The protein below binds the small molecule below.
Small molecule (SMILES): FC(F)(F)c1n[nH]cc1-c1ccccc1

Sequence of chain 1.A:
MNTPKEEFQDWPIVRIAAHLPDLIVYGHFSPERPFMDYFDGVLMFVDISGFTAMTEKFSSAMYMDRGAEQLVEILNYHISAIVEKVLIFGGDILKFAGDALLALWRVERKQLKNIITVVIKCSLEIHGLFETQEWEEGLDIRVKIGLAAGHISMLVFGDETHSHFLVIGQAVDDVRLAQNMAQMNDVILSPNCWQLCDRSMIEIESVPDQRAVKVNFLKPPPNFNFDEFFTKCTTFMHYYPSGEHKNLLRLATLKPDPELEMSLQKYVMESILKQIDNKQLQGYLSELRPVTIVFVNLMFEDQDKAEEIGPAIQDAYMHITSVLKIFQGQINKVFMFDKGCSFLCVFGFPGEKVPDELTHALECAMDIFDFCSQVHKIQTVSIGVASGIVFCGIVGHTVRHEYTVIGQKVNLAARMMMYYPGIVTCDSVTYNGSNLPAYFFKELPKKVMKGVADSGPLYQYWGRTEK

Binding-site contacts:
Ligand atom C5 contacts residue LEU103 of chain 1.A at 3.9 Å (hydrophobic).
Ligand atom C15 contacts residue LEU103 of chain 1.A at 3.7 Å (hydrophobic).
Ligand atom C15 contacts residue LYS96 of chain 1.A at 4.0 Å.
Ligand atom C5 contacts residue VAL168 of chain 1.A at 4.1 Å (hydrophobic).
Ligand atom F3 contacts residue LEU103 of chain 1.A at 3.4 Å.
Ligand atom C10 contacts residue LEU103 of chain 1.A at 3.7 Å (hydrophobic).
Ligand atom F1 contacts residue VAL168 of chain 1.A at 3.3 Å.
Ligand atom C14 contacts residue ALA98 of chain 1.A at 3.9 Å (hydrophobic).
Ligand atom N6 contacts residue VAL168 of chain 1.A at 2.9 Å (h-bond).
Ligand atom N7 contacts residue MET338 of chain 1.A at 3.3 Å (h-bond).
Ligand atom F4 contacts residue LYS96 of chain 1.A at 2.9 Å.
Ligand atom C13 contacts residue ARG177 of chain 1.A at 3.4 Å.
Ligand atom C12 contacts residue PHE337 of chain 1.A at 3.4 Å (hydrophobic).
Ligand atom F1 contacts residue LEU167 of chain 1.A at 3.2 Å.
Ligand atom C10 contacts residue MET338 of chain 1.A at 4.0 Å (hydrophobic).
Ligand atom F3 contacts residue LEU95 of chain 1.A at 4.0 Å.
Ligand atom F4 contacts residue PHE337 of chain 1.A at 3.6 Å.
Ligand atom C9 contacts residue MET338 of chain 1.A at 3.4 Å (hydrophobic).
Ligand atom N6 contacts residue MET338 of chain 1.A at 3.9 Å.
Ligand atom N7 contacts residue VAL168 of chain 1.A at 2.9 Å (h-bond).
Ligand atom C16 contacts residue LEU103 of chain 1.A at 3.5 Å (hydrophobic).
Ligand atom C11 contacts residue LEU103 of chain 1.A at 3.9 Å (hydrophobic).
Ligand atom F4 contacts residue VAL336 of chain 1.A at 3.4 Å.
Ligand atom C9 contacts residue VAL173 of chain 1.A at 3.9 Å (hydrophobic).
Ligand atom C12 contacts residue MET338 of chain 1.A at 4.0 Å (hydrophobic).
Ligand atom N7 contacts residue VAL173 of chain 1.A at 3.5 Å.
Ligand atom C15 contacts residue PHE46 of chain 1.A at 3.8 Å (hydrophobic).
Ligand atom C11 contacts residue PHE337 of chain 1.A at 3.5 Å (hydrophobic).
Ligand atom F3 contacts residue LYS96 of chain 1.A at 3.6 Å.
Ligand atom C14 contacts residue PHE46 of chain 1.A at 3.3 Å (hydrophobic).
Ligand atom C2 contacts residue LYS96 of chain 1.A at 3.9 Å.
Ligand atom F1 contacts residue LYS96 of chain 1.A at 3.5 Å.
Ligand atom C13 contacts residue PHE46 of chain 1.A at 3.4 Å (hydrophobic).
Ligand atom C16 contacts residue LYS96 of chain 1.A at 3.9 Å.
Ligand atom C12 contacts residue ARG177 of chain 1.A at 3.2 Å.
Ligand atom C9 contacts residue PHE337 of chain 1.A at 4.0 Å (hydrophobic).
Ligand atom F1 contacts residue PHE166 of chain 1.A at 3.7 Å.
Ligand atom C12 contacts residue PHE46 of chain 1.A at 3.9 Å (hydrophobic).
Ligand atom C10 contacts residue PHE337 of chain 1.A at 3.5 Å (hydrophobic).
Ligand atom C5 contacts residue PHE337 of chain 1.A at 3.9 Å (hydrophobic).